A small-molecule ligand and the protein it binds are described below.
Small molecule (SMILES): CC(=O)N[C@@H]1[C@@H](O)[C@H](O)[C@@H](CO)O[C@H]1O

Sequence of chain 1.A:
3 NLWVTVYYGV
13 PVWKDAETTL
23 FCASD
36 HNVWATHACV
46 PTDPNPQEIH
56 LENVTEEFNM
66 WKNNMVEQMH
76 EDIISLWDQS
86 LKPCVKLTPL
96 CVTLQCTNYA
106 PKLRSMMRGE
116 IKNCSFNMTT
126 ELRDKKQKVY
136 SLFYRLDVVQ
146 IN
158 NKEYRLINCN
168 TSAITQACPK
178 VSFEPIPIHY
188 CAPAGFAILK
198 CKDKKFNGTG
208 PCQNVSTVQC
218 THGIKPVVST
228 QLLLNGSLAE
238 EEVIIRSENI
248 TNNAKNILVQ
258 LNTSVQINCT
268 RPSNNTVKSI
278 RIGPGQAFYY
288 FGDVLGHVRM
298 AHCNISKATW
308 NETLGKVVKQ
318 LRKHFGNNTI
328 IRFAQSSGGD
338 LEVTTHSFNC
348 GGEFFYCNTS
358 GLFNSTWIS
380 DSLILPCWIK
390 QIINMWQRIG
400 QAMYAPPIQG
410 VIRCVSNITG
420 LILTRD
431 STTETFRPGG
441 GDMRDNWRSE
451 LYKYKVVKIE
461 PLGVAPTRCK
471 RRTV

Binding-site contacts:
Ligand atom C8 contacts residue GLN100 of chain 1.A at 3.7 Å.
Ligand atom C7 contacts residue ASN122 of chain 1.A at 3.8 Å.
Ligand atom C3 contacts residue ASN122 of chain 1.A at 3.8 Å.
Ligand atom N2 contacts residue GLN100 of chain 1.A at 4.5 Å.
Ligand atom C5 contacts residue ASN122 of chain 1.A at 3.7 Å.
Ligand atom O3 contacts residue GLN100 of chain 1.A at 3.8 Å.
Ligand atom O7 contacts residue ASN122 of chain 1.A at 4.2 Å.
Ligand atom C7 contacts residue SER120 of chain 1.A at 4.5 Å.
Ligand atom C8 contacts residue SER120 of chain 1.A at 3.1 Å.
Ligand atom C7 contacts residue GLN100 of chain 1.A at 3.7 Å.
Ligand atom O5 contacts residue ASN122 of chain 1.A at 2.4 Å (h-bond).
Ligand atom C2 contacts residue ASN122 of chain 1.A at 2.5 Å.
Ligand atom C4 contacts residue ASN122 of chain 1.A at 4.2 Å.
Ligand atom C8 contacts residue PHE121 of chain 1.A at 4.0 Å (hydrophobic).
Ligand atom N2 contacts residue ASN122 of chain 1.A at 2.9 Å (h-bond).
Ligand atom O7 contacts residue THR98 of chain 1.A at 4.4 Å.
Ligand atom C1 contacts residue ASN122 of chain 1.A at 1.4 Å.
Ligand atom O7 contacts residue GLN100 of chain 1.A at 3.4 Å (h-bond).